Sequence of chain 3.E:
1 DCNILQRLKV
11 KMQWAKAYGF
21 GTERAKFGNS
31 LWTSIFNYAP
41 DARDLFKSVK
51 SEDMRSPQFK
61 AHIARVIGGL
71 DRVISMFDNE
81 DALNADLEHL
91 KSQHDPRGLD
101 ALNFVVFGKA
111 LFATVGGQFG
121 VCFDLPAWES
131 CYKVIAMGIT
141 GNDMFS

Sequence of chain 3.H:
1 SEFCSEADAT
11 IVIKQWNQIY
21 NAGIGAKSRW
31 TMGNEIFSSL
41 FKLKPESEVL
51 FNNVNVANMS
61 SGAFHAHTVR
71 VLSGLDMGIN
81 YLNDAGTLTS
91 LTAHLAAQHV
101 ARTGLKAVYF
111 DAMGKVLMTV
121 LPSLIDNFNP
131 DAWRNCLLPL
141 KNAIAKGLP

This protein binds this small molecule.
Small molecule (SMILES): CC(=O)N[C@H]1[C@H](O[C@H]2[C@H](O)[C@@H](NC(C)=O)CO[C@@H]2CO[C@@H]2O[C@@H](C)[C@@H](O)[C@@H](O)[C@@H]2O)O[C@H](CO)[C@@H](O[C@H]2O[C@H](CO[C@H]3O[C@H](CO)[C@@H](O)[C@H](O)[C@@H]3O)[C@@H](O)[C@H](O[C@H]3O[C@H](CO)[C@@H](O)[C@H](O)[C@@H]3O)[C@@H]2O)[C@@H]1O

Binding-site contacts:
Ligand atom O4 contacts residue ASP81 of chain 3.E at 3.5 Å (salt-bridge).
Ligand atom C1 contacts residue SER60 of chain 3.H at 4.0 Å.
Ligand atom O7 contacts residue ASN58 of chain 3.H at 3.9 Å.
Ligand atom C8 contacts residue SER60 of chain 3.H at 4.4 Å.
Ligand atom C1 contacts residue ASN58 of chain 3.H at 1.4 Å.
Ligand atom C3 contacts residue ASN58 of chain 3.H at 3.6 Å.
Ligand atom C2 contacts residue ASN58 of chain 3.H at 2.4 Å.
Ligand atom O5 contacts residue ASN58 of chain 3.H at 2.3 Å (h-bond).
Ligand atom C5 contacts residue ASN58 of chain 3.H at 3.5 Å.
Ligand atom C3 contacts residue ASP81 of chain 3.E at 3.8 Å.
Ligand atom C4 contacts residue ASP81 of chain 3.E at 4.2 Å.
Ligand atom C4 contacts residue ASN58 of chain 3.H at 4.2 Å.
Ligand atom C1 contacts residue SER60 of chain 3.H at 4.5 Å.
Ligand atom C7 contacts residue ASN58 of chain 3.H at 3.7 Å.
Ligand atom C2 contacts residue ASP81 of chain 3.E at 3.5 Å.
Ligand atom O2 contacts residue ASP81 of chain 3.E at 4.2 Å.
Ligand atom O3 contacts residue ASP81 of chain 3.E at 3.2 Å (salt-bridge).
Ligand atom N2 contacts residue ASN58 of chain 3.H at 2.7 Å (h-bond).